Binding-site contacts:
Ligand atom O6 contacts residue MET80 of chain 1.E at 3.4 Å.
Ligand atom N2 contacts residue ASN99 of chain 1.E at 4.3 Å.
Ligand atom C8 contacts residue THR77 of chain 1.E at 3.7 Å.
Ligand atom O6 contacts residue TRP24 of chain 1.F at 4.0 Å.
Ligand atom C7 contacts residue ASN79 of chain 1.E at 3.4 Å.
Ligand atom O5 contacts residue THR77 of chain 1.E at 4.2 Å.
Ligand atom O7 contacts residue ASN79 of chain 1.E at 3.5 Å (h-bond).
Ligand atom C6 contacts residue MET80 of chain 1.E at 4.5 Å (hydrophobic).
Ligand atom C5 contacts residue TRP24 of chain 1.F at 4.0 Å (hydrophobic).
Ligand atom C2 contacts residue GLU76 of chain 1.E at 4.1 Å.
Ligand atom C6 contacts residue TRP24 of chain 1.F at 3.9 Å (hydrophobic).
Ligand atom C8 contacts residue TRP227 of chain 1.E at 3.8 Å (hydrophobic).
Ligand atom C2 contacts residue ASN79 of chain 1.E at 2.5 Å.
Ligand atom C7 contacts residue ASN99 of chain 1.E at 4.2 Å.
Ligand atom O7 contacts residue GLU76 of chain 1.E at 3.6 Å (salt-bridge).
Ligand atom C1 contacts residue ASN79 of chain 1.E at 1.5 Å.
Ligand atom C6 contacts residue THR77 of chain 1.E at 3.9 Å.
Ligand atom C1 contacts residue MET80 of chain 1.E at 3.8 Å (hydrophobic).
Ligand atom C4 contacts residue ASN79 of chain 1.E at 4.2 Å.
Ligand atom N2 contacts residue TRP24 of chain 1.F at 4.3 Å.
Ligand atom O5 contacts residue MET80 of chain 1.E at 3.8 Å.
Ligand atom O5 contacts residue ASN79 of chain 1.E at 2.4 Å (h-bond).
Ligand atom O7 contacts residue TRP24 of chain 1.F at 3.8 Å.
Ligand atom C8 contacts residue ASN99 of chain 1.E at 3.6 Å.
Ligand atom C3 contacts residue ASN79 of chain 1.E at 3.9 Å.
Ligand atom C6 contacts residue ASN79 of chain 1.E at 4.3 Å.
Ligand atom O3 contacts residue TRP24 of chain 1.F at 3.8 Å.
Ligand atom C7 contacts residue TRP24 of chain 1.F at 3.6 Å (hydrophobic).
Ligand atom C8 contacts residue TRP24 of chain 1.F at 3.3 Å (hydrophobic).
Ligand atom N2 contacts residue ASN79 of chain 1.E at 3.0 Å (h-bond).
Ligand atom O6 contacts residue ARG23 of chain 1.F at 3.8 Å.
Ligand atom O5 contacts residue TRP24 of chain 1.F at 4.5 Å.
Ligand atom O6 contacts residue ILE64 of chain 1.F at 4.0 Å.
Ligand atom C8 contacts residue ASN79 of chain 1.E at 4.5 Å.
Ligand atom C5 contacts residue ASN79 of chain 1.E at 3.8 Å.
Ligand atom O6 contacts residue THR77 of chain 1.E at 4.3 Å.

Sequence of chain 1.F:
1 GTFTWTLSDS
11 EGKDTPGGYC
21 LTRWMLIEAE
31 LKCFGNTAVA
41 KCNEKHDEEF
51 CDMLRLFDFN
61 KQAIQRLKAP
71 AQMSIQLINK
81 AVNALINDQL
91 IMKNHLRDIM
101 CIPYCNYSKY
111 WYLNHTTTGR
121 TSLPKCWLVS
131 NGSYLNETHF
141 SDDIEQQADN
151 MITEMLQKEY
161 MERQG

Sequence of chain 1.E:
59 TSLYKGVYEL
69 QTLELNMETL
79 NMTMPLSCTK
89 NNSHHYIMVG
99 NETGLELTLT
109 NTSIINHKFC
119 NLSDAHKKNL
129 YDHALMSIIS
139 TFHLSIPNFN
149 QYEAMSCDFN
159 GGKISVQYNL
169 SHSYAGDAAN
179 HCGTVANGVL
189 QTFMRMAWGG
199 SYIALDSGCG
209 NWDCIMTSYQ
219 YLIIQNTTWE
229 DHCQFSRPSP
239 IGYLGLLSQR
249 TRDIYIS

This protein binds this small molecule.
Small molecule (SMILES): CC(=O)N[C@H]1[C@H](O[C@H]2[C@H](O)[C@@H](NC(C)=O)CO[C@@H]2CO)O[C@H](CO)[C@@H](O[C@@H]2O[C@H](CO)[C@@H](O)[C@H](O)[C@@H]2O)[C@@H]1O